This protein binds this small molecule.
Small molecule (SMILES): CC(=O)N[C@@H]1[C@@H](O)[C@H](O)[C@@H](CO)O[C@H]1O

Binding-site contacts:
Ligand atom N2 contacts residue ASN123 of chain 1.B at 2.8 Å (h-bond).
Ligand atom C8 contacts residue ASN123 of chain 1.B at 4.2 Å.
Ligand atom O7 contacts residue ASN123 of chain 1.B at 3.3 Å (h-bond).
Ligand atom O5 contacts residue TYR159 of chain 1.B at 3.4 Å.
Ligand atom C1 contacts residue ASN123 of chain 1.B at 1.5 Å.
Ligand atom C5 contacts residue ASN123 of chain 1.B at 3.8 Å.
Ligand atom C2 contacts residue ASN123 of chain 1.B at 2.5 Å.
Ligand atom C7 contacts residue ASN123 of chain 1.B at 3.2 Å.
Ligand atom O5 contacts residue ASN123 of chain 1.B at 2.5 Å (h-bond).
Ligand atom C4 contacts residue ASN123 of chain 1.B at 4.3 Å.
Ligand atom C3 contacts residue ASN123 of chain 1.B at 3.8 Å.
Ligand atom C1 contacts residue TYR159 of chain 1.B at 3.8 Å (hydrophobic).
Ligand atom O6 contacts residue TYR159 of chain 1.B at 3.8 Å.

Sequence of chain 1.B:
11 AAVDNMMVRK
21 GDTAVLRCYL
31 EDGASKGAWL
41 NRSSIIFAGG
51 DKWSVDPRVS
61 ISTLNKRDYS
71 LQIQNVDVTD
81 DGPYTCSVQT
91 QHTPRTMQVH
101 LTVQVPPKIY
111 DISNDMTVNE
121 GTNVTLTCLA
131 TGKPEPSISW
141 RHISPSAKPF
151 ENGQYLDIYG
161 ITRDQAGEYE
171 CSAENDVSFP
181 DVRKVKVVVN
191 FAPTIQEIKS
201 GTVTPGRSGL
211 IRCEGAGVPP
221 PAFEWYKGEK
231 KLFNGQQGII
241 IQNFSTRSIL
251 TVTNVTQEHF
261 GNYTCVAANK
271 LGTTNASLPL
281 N